Binding-site contacts:
Ligand atom C4 contacts residue NAG1 of chain 1.G at 4.5 Å.
Ligand atom C3 contacts residue MAN1 of chain 1.I at 3.1 Å.
Ligand atom C3 contacts residue NAG1 of chain 1.G at 4.4 Å.
Ligand atom O6 contacts residue NAG1 of chain 1.G at 3.2 Å (h-bond).
Ligand atom C5 contacts residue NAG1 of chain 1.G at 3.7 Å.
Ligand atom O2 contacts residue NAG1 of chain 1.G at 2.4 Å (h-bond).
Ligand atom O2 contacts residue MAN1 of chain 1.I at 3.9 Å.
Ligand atom C1 contacts residue MAN1 of chain 1.I at 3.7 Å.
Ligand atom C6 contacts residue NAG1 of chain 1.G at 3.3 Å.
Ligand atom O5 contacts residue NAG1 of chain 1.G at 3.0 Å (h-bond).
Ligand atom C2 contacts residue MAN1 of chain 1.I at 3.1 Å.
Ligand atom C1 contacts residue NAG1 of chain 1.G at 2.9 Å.
Ligand atom O3 contacts residue MAN1 of chain 1.I at 2.5 Å (h-bond).
Ligand atom C2 contacts residue NAG1 of chain 1.G at 3.1 Å.

The protein below binds the small molecule below.
Small molecule (SMILES): OC[C@H]1O[C@@H](O)[C@@H](O)[C@@H](O)[C@@H]1O